Binding-site contacts:
Ligand atom C3 contacts residue CYS65 of chain 1.A at 3.0 Å (hydrophobic).
Ligand atom C7 contacts residue GLU62 of chain 1.A at 4.5 Å.
Ligand atom C6 contacts residue ASP61 of chain 1.A at 3.5 Å.
Ligand atom S3 contacts residue CYS65 of chain 1.A at 2.1 Å (h-bond).
Ligand atom C2 contacts residue CYS65 of chain 1.A at 4.5 Å (hydrophobic).
Ligand atom N4 contacts residue CYS65 of chain 1.A at 3.2 Å (h-bond).
Ligand atom C6 contacts residue GLU62 of chain 1.A at 4.0 Å.
Ligand atom N4 contacts residue ASP61 of chain 1.A at 4.4 Å.

This small molecule binds to this protein.
Small molecule (SMILES): CC1(C)N=C(SS(C)(=O)=O)C(C)(C)N1[O]

Sequence of chain 1.A:
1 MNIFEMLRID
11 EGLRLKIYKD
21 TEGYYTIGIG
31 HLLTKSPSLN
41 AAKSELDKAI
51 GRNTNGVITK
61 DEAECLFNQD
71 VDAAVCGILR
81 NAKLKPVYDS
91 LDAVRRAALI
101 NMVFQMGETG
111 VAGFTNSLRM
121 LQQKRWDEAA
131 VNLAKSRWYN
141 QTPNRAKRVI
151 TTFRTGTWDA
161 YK